Sequence of chain 1.A:
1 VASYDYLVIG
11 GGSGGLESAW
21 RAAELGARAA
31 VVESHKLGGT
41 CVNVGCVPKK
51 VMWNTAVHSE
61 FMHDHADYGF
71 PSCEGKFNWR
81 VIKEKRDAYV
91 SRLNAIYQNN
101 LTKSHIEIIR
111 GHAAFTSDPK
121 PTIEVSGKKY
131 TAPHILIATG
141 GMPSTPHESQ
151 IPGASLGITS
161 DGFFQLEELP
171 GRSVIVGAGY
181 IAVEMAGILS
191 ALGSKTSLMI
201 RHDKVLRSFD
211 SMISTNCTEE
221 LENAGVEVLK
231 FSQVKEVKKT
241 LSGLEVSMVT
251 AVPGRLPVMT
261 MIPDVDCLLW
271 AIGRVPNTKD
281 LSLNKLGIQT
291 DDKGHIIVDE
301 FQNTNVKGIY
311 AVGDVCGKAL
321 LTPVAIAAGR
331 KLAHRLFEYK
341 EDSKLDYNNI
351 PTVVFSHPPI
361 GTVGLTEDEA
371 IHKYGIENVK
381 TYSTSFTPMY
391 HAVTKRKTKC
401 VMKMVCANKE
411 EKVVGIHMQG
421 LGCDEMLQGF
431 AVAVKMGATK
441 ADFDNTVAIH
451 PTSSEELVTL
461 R

Sequence of chain 2.A:
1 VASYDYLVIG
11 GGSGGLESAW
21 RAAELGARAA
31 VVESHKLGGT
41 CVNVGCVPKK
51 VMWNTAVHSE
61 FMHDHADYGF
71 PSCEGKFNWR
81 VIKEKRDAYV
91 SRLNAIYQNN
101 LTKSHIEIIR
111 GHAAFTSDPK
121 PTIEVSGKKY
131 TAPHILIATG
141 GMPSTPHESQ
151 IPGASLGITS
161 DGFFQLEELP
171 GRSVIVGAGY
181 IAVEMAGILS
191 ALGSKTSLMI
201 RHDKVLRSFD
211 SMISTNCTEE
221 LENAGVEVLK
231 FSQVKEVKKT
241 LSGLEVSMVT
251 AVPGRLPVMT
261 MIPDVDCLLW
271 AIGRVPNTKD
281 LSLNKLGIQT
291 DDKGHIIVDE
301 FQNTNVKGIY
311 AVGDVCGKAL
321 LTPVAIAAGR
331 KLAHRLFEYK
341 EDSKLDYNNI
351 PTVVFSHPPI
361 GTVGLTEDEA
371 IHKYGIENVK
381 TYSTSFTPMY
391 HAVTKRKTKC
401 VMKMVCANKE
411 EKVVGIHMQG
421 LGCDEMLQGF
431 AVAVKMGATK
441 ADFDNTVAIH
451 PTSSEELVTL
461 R

This small molecule binds to this protein.
Small molecule (SMILES): N[C@@H](CCC(=O)N[C@@H](CS)C(=O)NCC(=O)NCCCCNCCCNC(=O)CNC(=O)[C@H](CS)NC(=O)CC[C@H](N)C(=O)O)C(=O)O

Binding-site contacts:
Ligand atom O21 contacts residue MET389 of chain 2.A at 3.2 Å (h-bond).
Ligand atom CA1 contacts residue GLU456 of chain 2.A at 3.5 Å.
Ligand atom N5 contacts residue TYR97 of chain 1.A at 3.3 Å (h-bond).
Ligand atom CA5 contacts residue ILE326 of chain 1.A at 3.4 Å (hydrophobic).
Ligand atom O5 contacts residue SER13 of chain 1.A at 3.5 Å (h-bond).
Ligand atom O6 contacts residue SER13 of chain 1.A at 3.0 Å (h-bond).
Ligand atom N1 contacts residue THR452 of chain 2.A at 2.8 Å (h-bond).
Ligand atom N11 contacts residue GLU17 of chain 1.A at 3.3 Å (salt-bridge).
Ligand atom N3 contacts residue LEU93 of chain 1.A at 3.7 Å.
Ligand atom O5 contacts residue LEU16 of chain 1.A at 3.1 Å.
Ligand atom O11 contacts residue GLU455 of chain 2.A at 3.6 Å.
Ligand atom OD1 contacts residue HIS450 of chain 2.A at 3.4 Å.
Ligand atom CA6 contacts residue CYS41 of chain 1.A at 3.3 Å (hydrophobic).
Ligand atom SG6 contacts residue CYS41 of chain 1.A at 2.0 Å (h-bond).
Ligand atom N1 contacts residue GLU456 of chain 2.A at 2.9 Å (salt-bridge).
Ligand atom C6 contacts residue ILE326 of chain 1.A at 3.7 Å (hydrophobic).
Ligand atom CB6 contacts residue TYR97 of chain 1.A at 3.1 Å (hydrophobic).
Ligand atom C9S contacts residue GLU17 of chain 1.A at 3.5 Å.
Ligand atom O2 contacts residue TYR97 of chain 1.A at 2.8 Å (h-bond).
Ligand atom SG6 contacts residue VAL42 of chain 1.A at 3.5 Å.
Ligand atom N5 contacts residue ILE326 of chain 1.A at 3.6 Å.
Ligand atom OD1 contacts residue MET389 of chain 2.A at 3.5 Å.
Ligand atom SG6 contacts residue HIS450 of chain 2.A at 3.7 Å.
Ligand atom C5 contacts residue GLU17 of chain 1.A at 3.6 Å.
Ligand atom O5 contacts residue GLU17 of chain 1.A at 2.8 Å (salt-bridge).
Ligand atom O11 contacts residue THR452 of chain 2.A at 2.9 Å (h-bond).
Ligand atom N1 contacts residue GLU455 of chain 2.A at 2.8 Å (salt-bridge).
Ligand atom C1 contacts residue THR452 of chain 2.A at 3.1 Å.
Ligand atom N6 contacts residue TYR97 of chain 1.A at 3.4 Å (h-bond).
Ligand atom O3 contacts residue TYR97 of chain 1.A at 3.2 Å.
Ligand atom SG2 contacts residue VAL47 of chain 1.A at 3.6 Å.
Ligand atom SG2 contacts residue LEU93 of chain 1.A at 3.3 Å.
Ligand atom CB1 contacts residue GLU456 of chain 2.A at 3.6 Å.
Ligand atom CA6 contacts residue TYR97 of chain 1.A at 3.6 Å (hydrophobic).
Ligand atom CA1 contacts residue THR452 of chain 2.A at 3.1 Å.
Ligand atom OD7 contacts residue ILE326 of chain 1.A at 3.5 Å.
Ligand atom CB2 contacts residue HIS450 of chain 2.A at 3.6 Å.
Ligand atom O6 contacts residue THR322 of chain 1.A at 3.6 Å.
Ligand atom CA3 contacts residue LEU93 of chain 1.A at 3.5 Å (hydrophobic).
Ligand atom CB6 contacts residue CYS41 of chain 1.A at 3.0 Å (hydrophobic).